The protein below binds the small molecule below.
Small molecule (SMILES): CO[C@@H]1[C@H](O)[C@@H](CO[P](=O)(O)O[C@H]2[C@@H](O)[C@H](n3ccc(=O)[nH]c3=O)O[C@@H]2CO[P](=O)(O)O[C@H]2[C@@H](O)[C@H](n3ccc(N)nc3=O)O[C@@H]2CO[P](=O)(O)O[C@H]2[C@@H](O)[C@H](n3cnc4c3NC=NC4N)O[C@@H]2CO[P](=O)(O)O[C@H]2[C@@H](O)[C@H](n3cnc4c(=O)[nH]c(N)nc43)O[C@@H]2CO[P](=O)(O)O[C@H]2[C@@H](O)[C@H](n3ccc(N)nc3=O)O[C@@H]2CO[P](=O)(O)O[C@H]2[C@@H](O)[C@H](n3ccc(N)nc3=O)O[C@@H]2CO[P](=O)(O)O[C@H]2[C@@H](O)[C@H](n3cnc4c3NC=NC4N)O[C@@H]2CO)O[C@H]1n1ccc(=O)[nH]c1=O

Binding-site contacts:
Ligand atom C1' contacts residue THR42 of chain 1.A at 3.4 Å.
Ligand atom O4' contacts residue ALA106 of chain 1.A at 3.4 Å.
Ligand atom P contacts residue ARG44 of chain 1.A at 3.4 Å.
Ligand atom O5' contacts residue ARG44 of chain 1.A at 2.9 Å (salt-bridge).
Ligand atom C4 contacts residue LEU118 of chain 1.A at 3.1 Å (hydrophobic).
Ligand atom O3' contacts residue LEU108 of chain 1.A at 3.1 Å.
Ligand atom O5' contacts residue LYS41 of chain 1.A at 3.2 Å (salt-bridge).
Ligand atom N4 contacts residue ASP120 of chain 1.A at 3.5 Å (salt-bridge).
Ligand atom OP1 contacts residue LYS41 of chain 1.A at 2.8 Å (salt-bridge).
Ligand atom C6 contacts residue LEU118 of chain 1.A at 3.4 Å (hydrophobic).
Ligand atom N6 contacts residue ARG44 of chain 1.A at 3.4 Å.
Ligand atom N6 contacts residue ILE33 of chain 1.A at 3.2 Å.
Ligand atom O2' contacts residue LYS41 of chain 1.A at 2.9 Å (salt-bridge).
Ligand atom N3 contacts residue THR42 of chain 1.A at 2.8 Å (h-bond).
Ligand atom O2 contacts residue ARG44 of chain 1.A at 3.4 Å (salt-bridge).
Ligand atom O3' contacts residue LYS41 of chain 1.A at 2.8 Å (salt-bridge).
Ligand atom O2' contacts residue TYR43 of chain 1.A at 3.0 Å (h-bond).
Ligand atom C5' contacts residue LYS41 of chain 1.A at 3.5 Å.
Ligand atom C4' contacts residue TYR43 of chain 1.A at 3.5 Å (hydrophobic).
Ligand atom O3' contacts residue ARG44 of chain 1.A at 3.3 Å (salt-bridge).
Ligand atom O4 contacts residue LYS60 of chain 1.A at 2.9 Å (salt-bridge).
Ligand atom OP1 contacts residue TYR38 of chain 1.A at 2.6 Å (h-bond).
Ligand atom O2' contacts residue ALA106 of chain 1.A at 3.4 Å.
Ligand atom O2' contacts residue MET107 of chain 1.A at 3.0 Å (h-bond).
Ligand atom C5' contacts residue LEU118 of chain 1.A at 3.5 Å (hydrophobic).
Ligand atom O4' contacts residue LEU118 of chain 1.A at 3.1 Å.
Ligand atom CM2 contacts residue MET107 of chain 1.A at 3.4 Å (hydrophobic).
Ligand atom N4 contacts residue LEU118 of chain 1.A at 3.3 Å (h-bond).
Ligand atom C2 contacts residue THR42 of chain 1.A at 3.1 Å.
Ligand atom C5 contacts residue LEU118 of chain 1.A at 3.4 Å (hydrophobic).
Ligand atom CM2 contacts residue PRO105 of chain 1.A at 3.2 Å (hydrophobic).
Ligand atom P contacts residue LYS41 of chain 1.A at 3.2 Å.
Ligand atom C5' contacts residue TYR38 of chain 1.A at 3.5 Å (hydrophobic).
Ligand atom OP1 contacts residue ARG44 of chain 1.A at 2.7 Å (salt-bridge).
Ligand atom OP2 contacts residue ARG44 of chain 1.A at 2.9 Å.
Ligand atom OP1 contacts residue TYR43 of chain 1.A at 2.8 Å (h-bond).
Ligand atom O4' contacts residue ILE33 of chain 1.A at 3.1 Å.
Ligand atom O3' contacts residue MET107 of chain 1.A at 3.0 Å (h-bond).
Ligand atom O2 contacts residue TYR43 of chain 1.A at 3.0 Å.
Ligand atom C4 contacts residue THR42 of chain 1.A at 3.2 Å.

Sequence of chain 1.A:
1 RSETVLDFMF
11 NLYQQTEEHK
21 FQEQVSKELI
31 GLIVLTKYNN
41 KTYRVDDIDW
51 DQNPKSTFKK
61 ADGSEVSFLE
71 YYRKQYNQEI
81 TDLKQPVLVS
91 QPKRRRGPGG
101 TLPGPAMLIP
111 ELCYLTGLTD